The small molecule below binds the protein below.
Small molecule (SMILES): Nc1ccn([C@H]2C[C@H](O[P](=O)(O)OC[C@H]3O[C@@H](n4cnc5c(N)ncnc54)C[C@@H]3O[P](=O)(O)OC[C@H]3O[C@@H](n4cnc5c(N)ncnc54)C[C@@H]3O[P](=O)(O)OC[C@H]3O[C@@H](n4ccc(N)nc4=O)C[C@@H]3O[P](=O)(O)OC[C@H]3O[C@@H](n4ccc(N)nc4=O)C[C@@H]3O[P](=O)(O)OC[C@H]3O[C@@H](n4cnc5c(N)ncnc54)C[C@@H]3O[P](=O)(O)OC[C@H]3O[C@@H](n4ccc(N)nc4=O)C[C@@H]3O)[C@@H](COP(=O)=O)O2)c(=O)n1

Sequence of chain 1.O:
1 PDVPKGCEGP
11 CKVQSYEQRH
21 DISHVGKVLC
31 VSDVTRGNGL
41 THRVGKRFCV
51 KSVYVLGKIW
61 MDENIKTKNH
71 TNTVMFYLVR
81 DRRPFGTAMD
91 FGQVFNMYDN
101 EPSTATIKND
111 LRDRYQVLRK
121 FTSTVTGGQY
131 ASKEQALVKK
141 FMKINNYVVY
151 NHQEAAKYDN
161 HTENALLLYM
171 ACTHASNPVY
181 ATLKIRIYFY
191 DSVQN

Sequence of chain 1.Q:
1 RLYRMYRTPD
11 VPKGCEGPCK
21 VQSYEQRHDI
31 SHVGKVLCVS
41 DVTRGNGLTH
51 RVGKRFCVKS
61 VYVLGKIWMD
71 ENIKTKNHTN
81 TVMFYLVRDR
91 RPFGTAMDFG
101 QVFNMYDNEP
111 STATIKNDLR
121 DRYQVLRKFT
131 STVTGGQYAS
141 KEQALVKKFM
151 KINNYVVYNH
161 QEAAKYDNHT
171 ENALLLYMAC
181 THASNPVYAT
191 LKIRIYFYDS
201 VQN

Binding-site contacts:
Ligand atom P contacts residue TYR196 of chain 1.Q at 3.5 Å.
Ligand atom C4 contacts residue PHE149 of chain 1.Q at 3.5 Å (hydrophobic).
Ligand atom O2 contacts residue TYR196 of chain 1.Q at 3.2 Å.
Ligand atom O3' contacts residue TYR196 of chain 1.Q at 2.9 Å (h-bond).
Ligand atom O3' contacts residue VAL117 of chain 1.O at 3.8 Å.
Ligand atom N3 contacts residue TYR196 of chain 1.Q at 3.6 Å.
Ligand atom O5' contacts residue ARG112 of chain 1.O at 3.5 Å.
Ligand atom C2' contacts residue TYR196 of chain 1.Q at 3.0 Å (hydrophobic).
Ligand atom N4 contacts residue LYS59 of chain 1.Q at 3.6 Å.
Ligand atom C5' contacts residue LYS120 of chain 1.O at 3.5 Å.
Ligand atom O4' contacts residue GLN116 of chain 1.O at 3.5 Å (h-bond).
Ligand atom OP1 contacts residue LYS120 of chain 1.O at 2.9 Å (salt-bridge).
Ligand atom OP2 contacts residue LYS120 of chain 1.O at 3.4 Å (salt-bridge).
Ligand atom OP1 contacts residue ARG119 of chain 1.O at 3.5 Å.
Ligand atom O3' contacts residue ASP113 of chain 1.O at 3.6 Å (salt-bridge).
Ligand atom OP1 contacts residue ASP113 of chain 1.O at 2.9 Å (salt-bridge).
Ligand atom OP1 contacts residue ARG112 of chain 1.O at 2.9 Å (salt-bridge).
Ligand atom C5' contacts residue ARG112 of chain 1.O at 3.6 Å.
Ligand atom O4' contacts residue ARG80 of chain 1.O at 3.4 Å (salt-bridge).
Ligand atom O3' contacts residue LEU118 of chain 1.O at 3.5 Å (h-bond).
Ligand atom OP2 contacts residue TYR196 of chain 1.Q at 2.8 Å (h-bond).
Ligand atom N7 contacts residue PHE149 of chain 1.Q at 3.7 Å.
Ligand atom C2 contacts residue PHE149 of chain 1.Q at 3.4 Å (hydrophobic).
Ligand atom N4 contacts residue SER60 of chain 1.Q at 3.5 Å (h-bond).
Ligand atom OP2 contacts residue ARG194 of chain 1.Q at 3.1 Å (salt-bridge).
Ligand atom C5 contacts residue TYR198 of chain 1.Q at 3.5 Å (hydrophobic).
Ligand atom C6 contacts residue PHE149 of chain 1.Q at 3.4 Å (hydrophobic).
Ligand atom N3 contacts residue PHE149 of chain 1.Q at 3.5 Å.
Ligand atom N1 contacts residue PHE149 of chain 1.Q at 3.4 Å.
Ligand atom C2' contacts residue CYS19 of chain 1.Q at 3.7 Å (hydrophobic).
Ligand atom C1' contacts residue ARG80 of chain 1.O at 3.7 Å.
Ligand atom O3' contacts residue ARG82 of chain 1.O at 3.7 Å.
Ligand atom C5 contacts residue CYS19 of chain 1.Q at 3.8 Å (hydrophobic).
Ligand atom C3' contacts residue TYR196 of chain 1.Q at 3.1 Å (hydrophobic).
Ligand atom OP2 contacts residue TYR62 of chain 1.Q at 2.8 Å (h-bond).
Ligand atom C5 contacts residue PHE149 of chain 1.Q at 3.4 Å (hydrophobic).
Ligand atom C5' contacts residue ASP113 of chain 1.O at 3.7 Å.
Ligand atom C2 contacts residue TYR196 of chain 1.Q at 3.7 Å (hydrophobic).
Ligand atom C6 contacts residue CYS19 of chain 1.Q at 3.7 Å (hydrophobic).
Ligand atom N6 contacts residue PHE149 of chain 1.Q at 3.6 Å.